This small molecule binds to this protein.
Small molecule (SMILES): CCc1nc(N)nc(N)c1-c1ccc2c3ccccc3n(CCCOC)c2c1

Binding-site contacts:
Ligand atom C21 contacts residue PRO111 of chain 3.A at 3.2 Å (hydrophobic).
Ligand atom C20 contacts residue PRO111 of chain 3.A at 3.8 Å (hydrophobic).
Ligand atom C13 contacts residue SER223 of chain 3.A at 3.5 Å.
Ligand atom C19 contacts residue PHE117 of chain 3.A at 3.6 Å (hydrophobic).
Ligand atom C5 contacts residue ASP31 of chain 3.A at 3.5 Å.
Ligand atom N1 contacts residue ASP219 of chain 3.A at 3.8 Å.
Ligand atom C21 contacts residue LEU114 of chain 3.A at 3.6 Å (hydrophobic).
Ligand atom C6 contacts residue VAL120 of chain 3.A at 3.8 Å (hydrophobic).
Ligand atom C4 contacts residue GLY221 of chain 3.A at 3.7 Å.
Ligand atom N4 contacts residue GLY33 of chain 3.A at 3.5 Å.
Ligand atom C7 contacts residue THR78 of chain 3.A at 3.7 Å.
Ligand atom N3 contacts residue SER77 of chain 3.A at 3.2 Å (h-bond).
Ligand atom N4 contacts residue ASP219 of chain 3.A at 2.8 Å (salt-bridge).
Ligand atom C6 contacts residue VAL29 of chain 3.A at 3.6 Å (hydrophobic).
Ligand atom N3 contacts residue THR78 of chain 3.A at 3.1 Å (h-bond).
Ligand atom C3 contacts residue TYR76 of chain 3.A at 3.5 Å (hydrophobic).
Ligand atom C16 contacts residue THR220 of chain 3.A at 3.4 Å.
Ligand atom C22 contacts residue GLN12 of chain 3.A at 3.4 Å.
Ligand atom C15 contacts residue THR11 of chain 3.A at 3.3 Å.
Ligand atom C8 contacts residue PHE112 of chain 3.A at 3.8 Å (hydrophobic).
Ligand atom C17 contacts residue GLN12 of chain 3.A at 3.4 Å.
Ligand atom N4 contacts residue ASP31 of chain 3.A at 3.2 Å (salt-bridge).
Ligand atom C22 contacts residue LEU114 of chain 3.A at 3.5 Å (hydrophobic).
Ligand atom C15 contacts residue GLY221 of chain 3.A at 3.4 Å.
Ligand atom C22 contacts residue ALA115 of chain 3.A at 3.6 Å (hydrophobic).
Ligand atom C18 contacts residue PHE117 of chain 3.A at 3.8 Å (hydrophobic).
Ligand atom O1 contacts residue VAL29 of chain 3.A at 3.7 Å.
Ligand atom C16 contacts residue TYR13 of chain 3.A at 3.6 Å (hydrophobic).
Ligand atom C2 contacts residue ASP219 of chain 3.A at 3.6 Å.
Ligand atom C3 contacts residue GLY221 of chain 3.A at 3.7 Å.
Ligand atom C3 contacts residue ASP31 of chain 3.A at 3.4 Å.
Ligand atom C14 contacts residue THR11 of chain 3.A at 3.6 Å.
Ligand atom N2 contacts residue TYR76 of chain 3.A at 3.5 Å.
Ligand atom N2 contacts residue ASP31 of chain 3.A at 2.5 Å (salt-bridge).
Ligand atom C5 contacts residue VAL120 of chain 3.A at 3.8 Å (hydrophobic).
Ligand atom C21 contacts residue ALA115 of chain 3.A at 3.3 Å (hydrophobic).
Ligand atom C11 contacts residue GLY221 of chain 3.A at 3.8 Å.
Ligand atom C2 contacts residue ASP31 of chain 3.A at 3.3 Å.
Ligand atom O1 contacts residue TYR13 of chain 3.A at 3.6 Å.
Ligand atom C15 contacts residue SER223 of chain 3.A at 3.6 Å.

Sequence of chain 3.A:
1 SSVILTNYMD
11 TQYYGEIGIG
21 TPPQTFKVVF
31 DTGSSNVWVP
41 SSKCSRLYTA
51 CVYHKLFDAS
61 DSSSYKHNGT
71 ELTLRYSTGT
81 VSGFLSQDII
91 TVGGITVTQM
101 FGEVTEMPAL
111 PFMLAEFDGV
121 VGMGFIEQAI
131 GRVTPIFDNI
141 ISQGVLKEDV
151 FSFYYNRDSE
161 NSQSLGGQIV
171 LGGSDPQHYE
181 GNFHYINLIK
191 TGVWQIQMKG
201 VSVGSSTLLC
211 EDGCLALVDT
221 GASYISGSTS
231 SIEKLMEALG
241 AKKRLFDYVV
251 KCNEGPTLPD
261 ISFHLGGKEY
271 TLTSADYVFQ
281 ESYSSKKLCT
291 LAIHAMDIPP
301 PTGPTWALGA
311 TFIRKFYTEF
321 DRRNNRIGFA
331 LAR